A protein and the small-molecule ligand that binds it are described below.
Small molecule (SMILES): CN(Cc1cnc2nc(N)nc(N)c2n1)c1ccc(C(=O)N[C@@H](CCC(=O)O)C(=O)O)cc1

Binding-site contacts:
Ligand atom NA4 contacts residue NDP1 of chain 1.V at 3.4 Å (h-bond).
Ligand atom C4 contacts residue VAL9 of chain 1.E at 3.8 Å (hydrophobic).
Ligand atom OE2 contacts residue LEU33 of chain 1.E at 3.2 Å.
Ligand atom O1 contacts residue PHE36 of chain 1.E at 3.6 Å.
Ligand atom NA4 contacts residue CYS113 of chain 1.E at 3.4 Å.
Ligand atom NA2 contacts residue ASP32 of chain 1.E at 3.1 Å (salt-bridge).
Ligand atom C15 contacts residue ILE62 of chain 1.E at 3.6 Å (hydrophobic).
Ligand atom NA4 contacts residue PHE36 of chain 1.E at 3.6 Å.
Ligand atom NA2 contacts residue THR134 of chain 1.E at 3.7 Å.
Ligand atom N3 contacts residue VAL10 of chain 1.E at 3.7 Å.
Ligand atom N8 contacts residue LEU33 of chain 1.E at 3.6 Å.
Ligand atom C8A contacts residue ASP32 of chain 1.E at 3.8 Å.
Ligand atom CT contacts residue ARG70 of chain 1.E at 3.2 Å.
Ligand atom O1 contacts residue ARG70 of chain 1.E at 2.6 Å (salt-bridge).
Ligand atom CB contacts residue SER37 of chain 1.E at 3.7 Å.
Ligand atom C2 contacts residue ALA11 of chain 1.E at 3.8 Å (hydrophobic).
Ligand atom N1 contacts residue ALA11 of chain 1.E at 3.8 Å.
Ligand atom C7 contacts residue LEU25 of chain 1.E at 3.5 Å (hydrophobic).
Ligand atom N3 contacts residue VAL9 of chain 1.E at 3.6 Å.
Ligand atom C2 contacts residue ASP32 of chain 1.E at 3.6 Å.
Ligand atom C4 contacts residue PHE36 of chain 1.E at 3.5 Å (hydrophobic).
Ligand atom NA2 contacts residue VAL10 of chain 1.E at 3.7 Å.
Ligand atom N5 contacts residue NDP1 of chain 1.V at 3.5 Å.
Ligand atom N3 contacts residue NDP1 of chain 1.V at 3.5 Å (h-bond).
Ligand atom NA2 contacts residue ALA11 of chain 1.E at 3.6 Å.
Ligand atom NA4 contacts residue VAL9 of chain 1.E at 3.0 Å (h-bond).
Ligand atom O1 contacts residue SER37 of chain 1.E at 3.5 Å.
Ligand atom C14 contacts residue ILE62 of chain 1.E at 3.6 Å (hydrophobic).
Ligand atom O2 contacts residue ARG70 of chain 1.E at 2.6 Å (salt-bridge).
Ligand atom C4 contacts residue NDP1 of chain 1.V at 3.1 Å.
Ligand atom CT contacts residue SER37 of chain 1.E at 3.4 Å.
Ligand atom C7 contacts residue LEU33 of chain 1.E at 3.8 Å (hydrophobic).
Ligand atom O2 contacts residue SER37 of chain 1.E at 2.8 Å (h-bond).
Ligand atom CM contacts residue SER61 of chain 1.E at 3.7 Å.
Ligand atom N10 contacts residue ILE62 of chain 1.E at 3.8 Å.
Ligand atom N1 contacts residue ASP32 of chain 1.E at 2.9 Å (salt-bridge).
Ligand atom NA4 contacts residue TYR119 of chain 1.E at 3.6 Å.
Ligand atom N3 contacts residue PHE36 of chain 1.E at 3.6 Å.
Ligand atom N3 contacts residue ALA11 of chain 1.E at 3.9 Å.
Ligand atom C4A contacts residue NDP1 of chain 1.V at 3.4 Å.

Sequence of chain 1.E:
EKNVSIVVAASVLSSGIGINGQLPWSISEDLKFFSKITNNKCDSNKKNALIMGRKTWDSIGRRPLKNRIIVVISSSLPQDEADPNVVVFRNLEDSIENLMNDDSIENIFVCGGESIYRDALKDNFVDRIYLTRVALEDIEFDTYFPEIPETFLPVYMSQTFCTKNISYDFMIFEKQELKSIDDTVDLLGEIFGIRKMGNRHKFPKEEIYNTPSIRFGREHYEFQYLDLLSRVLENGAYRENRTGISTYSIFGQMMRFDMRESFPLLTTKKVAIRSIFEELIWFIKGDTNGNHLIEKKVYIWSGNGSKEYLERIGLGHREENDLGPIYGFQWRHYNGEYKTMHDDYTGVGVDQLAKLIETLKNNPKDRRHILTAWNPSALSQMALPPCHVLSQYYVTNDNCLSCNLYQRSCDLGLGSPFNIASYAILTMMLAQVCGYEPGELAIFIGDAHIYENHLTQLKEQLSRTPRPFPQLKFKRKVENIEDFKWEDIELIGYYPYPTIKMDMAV